Binding-site contacts:
Ligand atom C4 contacts residue ASN182 of chain 40.E at 4.3 Å.
Ligand atom C2 contacts residue ASN182 of chain 40.E at 2.5 Å.
Ligand atom C7 contacts residue TRP154 of chain 40.E at 4.5 Å (hydrophobic).
Ligand atom O7 contacts residue ASN182 of chain 40.E at 2.9 Å (h-bond).
Ligand atom C7 contacts residue ASN182 of chain 40.E at 3.1 Å.
Ligand atom O4 contacts residue VAL94 of chain 40.E at 3.7 Å.
Ligand atom C5 contacts residue ASN182 of chain 40.E at 3.6 Å.
Ligand atom C8 contacts residue TYR93 of chain 40.E at 4.4 Å (hydrophobic).
Ligand atom C7 contacts residue TYR93 of chain 40.E at 4.3 Å (hydrophobic).
Ligand atom C3 contacts residue TYR93 of chain 40.E at 3.8 Å (hydrophobic).
Ligand atom O5 contacts residue ASN182 of chain 40.E at 2.4 Å (h-bond).
Ligand atom O7 contacts residue VAL94 of chain 40.E at 3.5 Å.
Ligand atom O3 contacts residue VAL94 of chain 40.E at 4.5 Å.
Ligand atom N2 contacts residue TYR93 of chain 40.E at 3.3 Å (h-bond).
Ligand atom C3 contacts residue ASN182 of chain 40.E at 3.8 Å.
Ligand atom C8 contacts residue ASP150 of chain 40.E at 4.3 Å.
Ligand atom C3 contacts residue VAL94 of chain 40.E at 4.4 Å (hydrophobic).
Ligand atom C8 contacts residue TRP154 of chain 40.E at 3.6 Å (hydrophobic).
Ligand atom N2 contacts residue ASN182 of chain 40.E at 2.9 Å (h-bond).
Ligand atom C1 contacts residue TYR93 of chain 40.E at 3.8 Å (hydrophobic).
Ligand atom C2 contacts residue TYR93 of chain 40.E at 3.8 Å (hydrophobic).
Ligand atom C1 contacts residue ASN182 of chain 40.E at 1.4 Å.
Ligand atom O7 contacts residue LEU70 of chain 40.E at 3.7 Å.
Ligand atom O7 contacts residue TRP154 of chain 40.E at 4.5 Å.
Ligand atom C8 contacts residue ASN182 of chain 40.E at 4.3 Å.
Ligand atom C2 contacts residue VAL94 of chain 40.E at 4.3 Å (hydrophobic).

This protein binds this small molecule.
Small molecule (SMILES): CC(=O)N[C@H]1[C@H](O[C@H]2[C@H](O)[C@@H](NC(C)=O)CO[C@@H]2CO)O[C@H](CO)[C@@H](O)[C@@H]1O

Sequence of chain 40.E:
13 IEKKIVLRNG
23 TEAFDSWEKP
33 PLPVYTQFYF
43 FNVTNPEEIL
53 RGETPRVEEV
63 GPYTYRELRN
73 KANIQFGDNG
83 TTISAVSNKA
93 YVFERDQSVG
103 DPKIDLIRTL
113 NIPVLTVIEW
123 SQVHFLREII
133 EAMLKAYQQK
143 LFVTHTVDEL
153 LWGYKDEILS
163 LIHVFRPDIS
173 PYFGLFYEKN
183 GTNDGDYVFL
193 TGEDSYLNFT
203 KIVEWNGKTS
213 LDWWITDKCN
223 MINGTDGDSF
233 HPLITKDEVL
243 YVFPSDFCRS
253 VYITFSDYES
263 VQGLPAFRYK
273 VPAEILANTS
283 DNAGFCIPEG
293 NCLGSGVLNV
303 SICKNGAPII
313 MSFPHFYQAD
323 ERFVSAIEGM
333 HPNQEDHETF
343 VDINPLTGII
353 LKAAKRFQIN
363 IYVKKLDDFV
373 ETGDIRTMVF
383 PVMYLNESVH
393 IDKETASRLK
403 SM